Binding-site contacts:
Ligand atom C8 contacts residue VAL281 of chain 1.A at 4.3 Å (hydrophobic).
Ligand atom C3 contacts residue HIS315 of chain 1.A at 4.1 Å.
Ligand atom C1 contacts residue HIS315 of chain 1.A at 4.1 Å.
Ligand atom C8 contacts residue HIS315 of chain 1.A at 4.1 Å.
Ligand atom C7 contacts residue ASN317 of chain 1.A at 3.7 Å.
Ligand atom O6 contacts residue THR395 of chain 1.A at 3.8 Å.
Ligand atom N2 contacts residue HIS315 of chain 1.A at 3.2 Å (h-bond).
Ligand atom C5 contacts residue ASN317 of chain 1.A at 3.7 Å.
Ligand atom O5 contacts residue THR395 of chain 1.A at 4.1 Å.
Ligand atom O5 contacts residue ASN317 of chain 1.A at 2.3 Å (h-bond).
Ligand atom C7 contacts residue HIS315 of chain 1.A at 4.1 Å.
Ligand atom N2 contacts residue ASN317 of chain 1.A at 3.0 Å (h-bond).
Ligand atom C8 contacts residue THR283 of chain 1.A at 3.9 Å.
Ligand atom C4 contacts residue ASN317 of chain 1.A at 4.2 Å.
Ligand atom O7 contacts residue ASN317 of chain 1.A at 3.9 Å.
Ligand atom C2 contacts residue ASN317 of chain 1.A at 2.5 Å.
Ligand atom C3 contacts residue ASN317 of chain 1.A at 3.8 Å.
Ligand atom C2 contacts residue HIS315 of chain 1.A at 4.0 Å.
Ligand atom C1 contacts residue ASN317 of chain 1.A at 1.4 Å.

Sequence of chain 1.A:
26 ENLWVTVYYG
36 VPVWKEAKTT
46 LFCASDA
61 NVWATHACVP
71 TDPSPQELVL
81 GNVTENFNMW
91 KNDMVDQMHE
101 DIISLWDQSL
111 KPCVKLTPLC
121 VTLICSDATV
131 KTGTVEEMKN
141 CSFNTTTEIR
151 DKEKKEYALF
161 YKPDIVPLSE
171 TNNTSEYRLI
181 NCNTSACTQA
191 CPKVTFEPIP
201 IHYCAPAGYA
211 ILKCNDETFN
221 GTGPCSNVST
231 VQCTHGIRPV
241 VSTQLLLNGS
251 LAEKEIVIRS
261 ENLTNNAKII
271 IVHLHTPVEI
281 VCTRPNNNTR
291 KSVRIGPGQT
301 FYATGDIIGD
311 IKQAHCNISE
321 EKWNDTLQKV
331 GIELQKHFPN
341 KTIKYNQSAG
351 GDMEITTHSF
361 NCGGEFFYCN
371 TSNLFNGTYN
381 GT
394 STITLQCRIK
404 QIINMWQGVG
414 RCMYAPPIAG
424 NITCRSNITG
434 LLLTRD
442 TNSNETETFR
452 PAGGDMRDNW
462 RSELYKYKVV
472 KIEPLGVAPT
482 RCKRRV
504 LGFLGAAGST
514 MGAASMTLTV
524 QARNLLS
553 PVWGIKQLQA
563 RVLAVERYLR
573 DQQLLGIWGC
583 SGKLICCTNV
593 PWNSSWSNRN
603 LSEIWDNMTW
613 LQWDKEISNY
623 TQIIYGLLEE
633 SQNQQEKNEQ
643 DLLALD

This small molecule binds to this protein.
Small molecule (SMILES): CC(=O)N[C@H]1[C@H](O[C@H]2[C@H](O)[C@@H](NC(C)=O)CO[C@@H]2CO)O[C@H](CO)[C@@H](O)[C@@H]1O